This small molecule binds to this protein.
Small molecule (SMILES): O=C(O)[C@H](O)[C@@H](O)[C@H](O)[C@H](O)CO

Sequence of chain 3.A:
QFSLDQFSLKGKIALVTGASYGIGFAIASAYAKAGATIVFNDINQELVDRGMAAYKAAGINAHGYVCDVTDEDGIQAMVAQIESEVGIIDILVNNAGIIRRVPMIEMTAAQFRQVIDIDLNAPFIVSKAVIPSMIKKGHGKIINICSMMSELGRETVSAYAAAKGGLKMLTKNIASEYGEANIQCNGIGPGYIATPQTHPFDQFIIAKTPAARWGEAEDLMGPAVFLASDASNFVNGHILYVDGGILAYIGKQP

Binding-site contacts:
Ligand atom O6 contacts residue NAP1 of chain 3.C at 2.8 Å.
Ligand atom C6 contacts residue CA1 of chain 3.B at 2.9 Å.
Ligand atom C2 contacts residue MET172 of chain 3.A at 4.0 Å (hydrophobic).
Ligand atom O5 contacts residue TYR183 of chain 3.A at 3.6 Å.
Ligand atom O4 contacts residue MET172 of chain 3.A at 3.3 Å.
Ligand atom C6 contacts residue TYR183 of chain 3.A at 3.4 Å (hydrophobic).
Ligand atom O4 contacts residue CA1 of chain 3.B at 3.9 Å.
Ligand atom C1 contacts residue ARG124 of chain 3.A at 3.2 Å.
Ligand atom C5 contacts residue MET172 of chain 3.A at 3.9 Å (hydrophobic).
Ligand atom O1A contacts residue ARG124 of chain 3.A at 2.6 Å (salt-bridge).
Ligand atom O2 contacts residue ARG177 of chain 3.A at 3.2 Å (salt-bridge).
Ligand atom C4 contacts residue MET172 of chain 3.A at 3.1 Å (hydrophobic).
Ligand atom C2 contacts residue ARG177 of chain 3.A at 4.2 Å.
Ligand atom C3 contacts residue ILE122 of chain 3.A at 4.3 Å (hydrophobic).
Ligand atom C5 contacts residue NAP1 of chain 3.C at 3.7 Å.
Ligand atom C1 contacts residue VAL180 of chain 3.A at 4.0 Å (hydrophobic).
Ligand atom C3 contacts residue ARG124 of chain 3.A at 4.2 Å.
Ligand atom C1 contacts residue ILE122 of chain 3.A at 4.2 Å (hydrophobic).
Ligand atom O4 contacts residue TYR215 of chain 3.A at 4.1 Å.
Ligand atom C6 contacts residue MET172 of chain 3.A at 3.3 Å (hydrophobic).
Ligand atom O1B contacts residue ARG177 of chain 3.A at 2.2 Å (salt-bridge).
Ligand atom C6 contacts residue NAP1 of chain 3.C at 3.3 Å.
Ligand atom O6 contacts residue TYR183 of chain 3.A at 2.4 Å (h-bond).
Ligand atom O1B contacts residue ARG124 of chain 3.A at 3.3 Å (salt-bridge).
Ligand atom C3 contacts residue MET172 of chain 3.A at 4.2 Å (hydrophobic).
Ligand atom O5 contacts residue ILE122 of chain 3.A at 3.5 Å.
Ligand atom C5 contacts residue TYR183 of chain 3.A at 4.2 Å (hydrophobic).
Ligand atom C2 contacts residue ARG124 of chain 3.A at 4.3 Å.
Ligand atom O1A contacts residue ARG177 of chain 3.A at 4.0 Å.
Ligand atom O6 contacts residue SER170 of chain 3.A at 2.6 Å (h-bond).
Ligand atom C5 contacts residue CA1 of chain 3.B at 4.0 Å.
Ligand atom C1 contacts residue ARG177 of chain 3.A at 3.3 Å.
Ligand atom O6 contacts residue CA1 of chain 3.B at 3.4 Å.
Ligand atom O1B contacts residue VAL180 of chain 3.A at 3.3 Å.
Ligand atom C2 contacts residue VAL180 of chain 3.A at 4.2 Å (hydrophobic).
Ligand atom O2 contacts residue MET172 of chain 3.A at 3.4 Å.
Ligand atom C6 contacts residue SER170 of chain 3.A at 2.9 Å.
Ligand atom O6 contacts residue MET172 of chain 3.A at 4.1 Å.
Ligand atom O5 contacts residue NAP1 of chain 3.C at 4.2 Å.
Ligand atom C2 contacts residue ILE122 of chain 3.A at 3.9 Å (hydrophobic).